Sequence of chain 1.K:
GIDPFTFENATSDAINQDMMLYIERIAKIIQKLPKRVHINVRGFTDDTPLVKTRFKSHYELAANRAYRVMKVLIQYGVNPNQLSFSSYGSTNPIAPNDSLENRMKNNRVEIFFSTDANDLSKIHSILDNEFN

The protein below binds the small molecule below.
Small molecule (SMILES): CC(=O)N[C@@H]1[C@@H](O[C@H](C)C(=O)O)[C@H](O)[C@@H](CO)O[C@H]1O

Binding-site contacts:
Ligand atom C10 contacts residue SER57 of chain 1.K at 2.5 Å.
Ligand atom O7 contacts residue THR91 of chain 1.K at 4.2 Å.
Ligand atom O7 contacts residue TYR59 of chain 1.K at 4.0 Å.
Ligand atom C4 contacts residue HIS58 of chain 1.K at 3.7 Å.
Ligand atom O1 contacts residue SER90 of chain 1.K at 2.9 Å (h-bond).
Ligand atom O1 contacts residue ASP47 of chain 1.K at 3.8 Å.
Ligand atom O5 contacts residue HIS58 of chain 1.K at 4.2 Å.
Ligand atom C10 contacts residue HIS58 of chain 1.K at 3.4 Å.
Ligand atom N2 contacts residue HIS58 of chain 1.K at 3.3 Å (h-bond).
Ligand atom C1 contacts residue SER90 of chain 1.K at 3.6 Å.
Ligand atom C1 contacts residue HIS58 of chain 1.K at 3.4 Å.
Ligand atom C2 contacts residue HIS58 of chain 1.K at 3.4 Å.
Ligand atom C10 contacts residue TYR59 of chain 1.K at 3.6 Å (hydrophobic).
Ligand atom O3 contacts residue HIS58 of chain 1.K at 4.2 Å.
Ligand atom C7 contacts residue HIS58 of chain 1.K at 4.1 Å.
Ligand atom N2 contacts residue SER90 of chain 1.K at 2.8 Å (h-bond).
Ligand atom O7 contacts residue HIS58 of chain 1.K at 4.0 Å.
Ligand atom O11 contacts residue SER57 of chain 1.K at 2.4 Å (h-bond).
Ligand atom O4 contacts residue HIS58 of chain 1.K at 3.9 Å.
Ligand atom O7 contacts residue GLY89 of chain 1.K at 3.4 Å.
Ligand atom C2 contacts residue SER90 of chain 1.K at 3.6 Å.
Ligand atom C1 contacts residue ASP47 of chain 1.K at 4.4 Å.
Ligand atom C8 contacts residue SER90 of chain 1.K at 4.2 Å.
Ligand atom O11 contacts residue HIS58 of chain 1.K at 2.6 Å (h-bond).
Ligand atom O7 contacts residue TYR88 of chain 1.K at 4.3 Å.
Ligand atom C7 contacts residue SER90 of chain 1.K at 3.1 Å.
Ligand atom O10 contacts residue HIS58 of chain 1.K at 4.5 Å.
Ligand atom O7 contacts residue SER90 of chain 1.K at 2.7 Å (h-bond).
Ligand atom C7 contacts residue TYR59 of chain 1.K at 4.4 Å (hydrophobic).
Ligand atom C11 contacts residue LYS56 of chain 1.K at 4.4 Å.
Ligand atom O10 contacts residue TYR59 of chain 1.K at 3.2 Å.
Ligand atom C9 contacts residue SER57 of chain 1.K at 3.5 Å.
Ligand atom O1 contacts residue HIS58 of chain 1.K at 4.4 Å.
Ligand atom C11 contacts residue SER57 of chain 1.K at 3.9 Å.
Ligand atom C8 contacts residue TYR59 of chain 1.K at 4.0 Å (hydrophobic).
Ligand atom O10 contacts residue SER57 of chain 1.K at 2.7 Å (h-bond).
Ligand atom C5 contacts residue HIS58 of chain 1.K at 3.8 Å.
Ligand atom O11 contacts residue TYR59 of chain 1.K at 2.6 Å (h-bond).
Ligand atom C9 contacts residue HIS58 of chain 1.K at 3.6 Å.
Ligand atom C3 contacts residue HIS58 of chain 1.K at 3.1 Å.